Binding-site contacts:
Ligand atom N3B contacts residue GLU2228 of chain 1.D at 4.1 Å.
Ligand atom O2A contacts residue PRO2062 of chain 1.D at 3.7 Å.
Ligand atom C3' contacts residue GLU2228 of chain 1.D at 3.4 Å.
Ligand atom C5 contacts residue MET2131 of chain 1.D at 3.6 Å (hydrophobic).
Ligand atom O2B contacts residue SER2058 of chain 1.D at 3.4 Å.
Ligand atom N1 contacts residue VAL2132 of chain 1.D at 3.8 Å.
Ligand atom N1 contacts residue GLU2130 of chain 1.D at 3.1 Å (salt-bridge).
Ligand atom O2A contacts residue SER2058 of chain 1.D at 2.8 Å (h-bond).
Ligand atom C6 contacts residue MET2131 of chain 1.D at 3.9 Å (hydrophobic).
Ligand atom O2' contacts residue LEU2231 of chain 1.D at 3.3 Å.
Ligand atom N6 contacts residue TYR2117 of chain 1.D at 3.5 Å.
Ligand atom O1B contacts residue SER2058 of chain 1.D at 3.3 Å (h-bond).
Ligand atom O3' contacts residue THR2137 of chain 1.D at 4.2 Å.
Ligand atom N7 contacts residue MET2131 of chain 1.D at 3.8 Å.
Ligand atom N7 contacts residue LEU2129 of chain 1.D at 4.1 Å.
Ligand atom C6 contacts residue GLU2130 of chain 1.D at 3.4 Å.
Ligand atom C4 contacts residue MET2131 of chain 1.D at 3.6 Å (hydrophobic).
Ligand atom N1 contacts residue MET2131 of chain 1.D at 3.7 Å.
Ligand atom C2 contacts residue VAL2132 of chain 1.D at 3.7 Å (hydrophobic).
Ligand atom O3' contacts residue GLU2228 of chain 1.D at 2.9 Å (salt-bridge).
Ligand atom N6 contacts residue LEU2129 of chain 1.D at 3.9 Å.
Ligand atom C2 contacts residue VAL2135 of chain 1.D at 3.7 Å (hydrophobic).
Ligand atom C2' contacts residue GLU2228 of chain 1.D at 3.3 Å.
Ligand atom C1' contacts residue VAL2135 of chain 1.D at 3.8 Å (hydrophobic).
Ligand atom C2 contacts residue MET2131 of chain 1.D at 3.5 Å (hydrophobic).
Ligand atom O2' contacts residue VAL2135 of chain 1.D at 3.7 Å.
Ligand atom PB contacts residue SER2058 of chain 1.D at 3.9 Å.
Ligand atom O3G contacts residue SER2058 of chain 1.D at 3.7 Å.
Ligand atom O2' contacts residue GLU2228 of chain 1.D at 3.3 Å (salt-bridge).
Ligand atom N3 contacts residue LEU2231 of chain 1.D at 3.8 Å.
Ligand atom C8 contacts residue MET2131 of chain 1.D at 4.0 Å (hydrophobic).
Ligand atom C2 contacts residue GLU2130 of chain 1.D at 4.1 Å.
Ligand atom N9 contacts residue MET2131 of chain 1.D at 3.9 Å.
Ligand atom O1G contacts residue GLU2228 of chain 1.D at 3.9 Å.
Ligand atom C5 contacts residue VAL2242 of chain 1.D at 4.2 Å (hydrophobic).
Ligand atom N3 contacts residue VAL2135 of chain 1.D at 3.4 Å.
Ligand atom PA contacts residue SER2058 of chain 1.D at 4.2 Å.
Ligand atom C2' contacts residue LEU2231 of chain 1.D at 3.9 Å (hydrophobic).
Ligand atom N6 contacts residue GLU2130 of chain 1.D at 3.2 Å (salt-bridge).
Ligand atom N3 contacts residue MET2131 of chain 1.D at 3.5 Å (h-bond).

The protein below binds the small molecule below.
Small molecule (SMILES): Nc1ncnc2c1ncn2[C@@H]1O[C@H](CO[P](=O)(O)O[P](=O)(O)NP(=O)(O)O)[C@@H](O)[C@H]1O

Sequence of chain 1.D:
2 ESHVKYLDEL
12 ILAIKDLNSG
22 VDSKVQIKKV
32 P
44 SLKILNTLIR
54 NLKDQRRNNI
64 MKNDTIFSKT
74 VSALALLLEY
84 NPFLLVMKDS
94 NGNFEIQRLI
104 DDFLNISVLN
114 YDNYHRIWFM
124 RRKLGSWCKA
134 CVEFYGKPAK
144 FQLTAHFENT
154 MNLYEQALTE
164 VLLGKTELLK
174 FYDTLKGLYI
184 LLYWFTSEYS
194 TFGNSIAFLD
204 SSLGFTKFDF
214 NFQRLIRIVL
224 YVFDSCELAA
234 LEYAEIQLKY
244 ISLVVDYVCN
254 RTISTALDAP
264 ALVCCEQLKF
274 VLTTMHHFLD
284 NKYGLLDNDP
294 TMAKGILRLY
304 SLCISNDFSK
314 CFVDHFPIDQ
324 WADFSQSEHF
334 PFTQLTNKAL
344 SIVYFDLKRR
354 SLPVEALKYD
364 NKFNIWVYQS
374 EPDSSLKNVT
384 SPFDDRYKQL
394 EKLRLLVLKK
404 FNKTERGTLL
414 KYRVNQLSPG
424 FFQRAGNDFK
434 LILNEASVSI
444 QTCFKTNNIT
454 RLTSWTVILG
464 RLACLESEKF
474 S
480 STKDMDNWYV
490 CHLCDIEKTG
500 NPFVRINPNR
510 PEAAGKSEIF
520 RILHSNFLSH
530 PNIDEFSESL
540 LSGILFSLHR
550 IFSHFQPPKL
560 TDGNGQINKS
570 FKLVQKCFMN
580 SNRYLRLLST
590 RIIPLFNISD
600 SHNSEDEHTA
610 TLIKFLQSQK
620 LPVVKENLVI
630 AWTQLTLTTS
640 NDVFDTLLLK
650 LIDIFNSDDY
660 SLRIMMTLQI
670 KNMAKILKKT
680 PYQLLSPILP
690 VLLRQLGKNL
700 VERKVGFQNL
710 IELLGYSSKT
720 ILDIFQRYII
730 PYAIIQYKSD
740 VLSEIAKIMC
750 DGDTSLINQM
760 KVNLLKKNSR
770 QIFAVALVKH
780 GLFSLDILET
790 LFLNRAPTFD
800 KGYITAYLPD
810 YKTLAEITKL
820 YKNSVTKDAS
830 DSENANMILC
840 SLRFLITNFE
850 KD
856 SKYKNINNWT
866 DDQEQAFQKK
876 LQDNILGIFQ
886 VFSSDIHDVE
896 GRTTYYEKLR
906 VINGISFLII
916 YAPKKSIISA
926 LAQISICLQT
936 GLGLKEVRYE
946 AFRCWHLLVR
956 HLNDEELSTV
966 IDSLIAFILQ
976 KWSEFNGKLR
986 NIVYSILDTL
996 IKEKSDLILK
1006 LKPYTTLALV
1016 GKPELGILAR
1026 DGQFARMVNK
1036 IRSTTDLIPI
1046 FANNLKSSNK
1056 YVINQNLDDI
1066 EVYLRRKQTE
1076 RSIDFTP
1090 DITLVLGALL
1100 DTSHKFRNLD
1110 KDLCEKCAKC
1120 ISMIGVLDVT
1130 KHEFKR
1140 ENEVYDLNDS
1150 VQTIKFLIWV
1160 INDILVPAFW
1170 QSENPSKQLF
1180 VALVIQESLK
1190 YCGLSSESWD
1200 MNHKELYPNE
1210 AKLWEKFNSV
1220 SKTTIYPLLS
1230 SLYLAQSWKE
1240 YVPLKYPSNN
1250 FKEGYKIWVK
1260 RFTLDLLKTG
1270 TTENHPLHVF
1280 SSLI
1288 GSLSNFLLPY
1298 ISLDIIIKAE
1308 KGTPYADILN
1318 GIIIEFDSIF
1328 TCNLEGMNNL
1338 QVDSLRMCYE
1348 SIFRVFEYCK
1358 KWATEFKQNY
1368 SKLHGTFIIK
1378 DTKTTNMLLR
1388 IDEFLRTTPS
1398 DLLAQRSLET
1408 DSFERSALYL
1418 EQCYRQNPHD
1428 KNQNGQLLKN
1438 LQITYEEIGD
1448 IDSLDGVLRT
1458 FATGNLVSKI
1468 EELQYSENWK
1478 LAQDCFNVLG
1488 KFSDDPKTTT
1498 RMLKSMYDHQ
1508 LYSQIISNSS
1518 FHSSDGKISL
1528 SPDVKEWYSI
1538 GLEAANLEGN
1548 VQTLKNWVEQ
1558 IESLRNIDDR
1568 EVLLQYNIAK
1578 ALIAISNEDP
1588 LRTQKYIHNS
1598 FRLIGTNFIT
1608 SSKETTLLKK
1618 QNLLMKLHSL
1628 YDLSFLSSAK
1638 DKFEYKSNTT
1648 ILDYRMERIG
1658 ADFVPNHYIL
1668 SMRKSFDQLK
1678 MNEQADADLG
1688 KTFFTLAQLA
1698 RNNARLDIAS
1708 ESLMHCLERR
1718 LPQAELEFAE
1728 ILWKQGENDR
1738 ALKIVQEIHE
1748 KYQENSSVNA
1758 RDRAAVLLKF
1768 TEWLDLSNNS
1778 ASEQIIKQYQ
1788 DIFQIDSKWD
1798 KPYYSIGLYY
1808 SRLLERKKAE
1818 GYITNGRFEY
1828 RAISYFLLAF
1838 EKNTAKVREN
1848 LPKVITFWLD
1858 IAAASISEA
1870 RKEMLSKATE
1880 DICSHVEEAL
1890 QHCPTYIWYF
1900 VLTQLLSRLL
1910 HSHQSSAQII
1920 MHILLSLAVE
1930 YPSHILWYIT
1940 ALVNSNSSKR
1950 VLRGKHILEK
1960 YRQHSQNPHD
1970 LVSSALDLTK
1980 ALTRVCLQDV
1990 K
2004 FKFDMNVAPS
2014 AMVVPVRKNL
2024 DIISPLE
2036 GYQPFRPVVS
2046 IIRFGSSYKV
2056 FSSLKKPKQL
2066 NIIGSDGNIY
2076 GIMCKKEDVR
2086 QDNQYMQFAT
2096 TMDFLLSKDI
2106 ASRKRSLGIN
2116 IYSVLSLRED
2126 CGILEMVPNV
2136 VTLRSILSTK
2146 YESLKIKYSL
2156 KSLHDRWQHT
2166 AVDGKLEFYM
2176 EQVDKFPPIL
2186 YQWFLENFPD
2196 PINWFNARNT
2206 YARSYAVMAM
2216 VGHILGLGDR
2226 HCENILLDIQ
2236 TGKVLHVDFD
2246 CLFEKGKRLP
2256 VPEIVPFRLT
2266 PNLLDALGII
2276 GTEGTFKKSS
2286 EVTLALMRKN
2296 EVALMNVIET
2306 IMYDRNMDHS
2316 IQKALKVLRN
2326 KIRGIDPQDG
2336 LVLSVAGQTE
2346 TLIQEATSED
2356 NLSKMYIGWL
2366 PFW